This protein binds this small molecule.
Small molecule (SMILES): COc1ccc(CNC(C)=O)cc1

Sequence of chain 1.A:
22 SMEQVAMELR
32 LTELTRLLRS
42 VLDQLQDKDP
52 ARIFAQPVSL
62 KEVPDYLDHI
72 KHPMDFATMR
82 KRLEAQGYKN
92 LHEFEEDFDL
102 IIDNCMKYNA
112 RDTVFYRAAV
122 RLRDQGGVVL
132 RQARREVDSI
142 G

Binding-site contacts:
Ligand atom C3 contacts residue EDO1 of chain 1.C at 1.5 Å.
Ligand atom C1 contacts residue EDO1 of chain 1.D at 0.4 Å.
Ligand atom C6 contacts residue EDO1 of chain 1.C at 2.9 Å.
Ligand atom O2 contacts residue CYS106 of chain 1.A at 4.0 Å.
Ligand atom C9 contacts residue EDO1 of chain 1.C at 2.4 Å.
Ligand atom O2 contacts residue EDO1 of chain 1.D at 1.9 Å (h-bond).
Ligand atom C1 contacts residue VAL59 of chain 1.A at 4.0 Å (hydrophobic).
Ligand atom C2 contacts residue VAL59 of chain 1.A at 3.9 Å (hydrophobic).
Ligand atom C3 contacts residue ASN110 of chain 1.A at 3.6 Å.
Ligand atom C3 contacts residue EDO1 of chain 1.E at 3.9 Å.
Ligand atom C1 contacts residue EDO1 of chain 1.C at 4.0 Å.
Ligand atom C2 contacts residue ASN110 of chain 1.A at 3.8 Å.
Ligand atom N1 contacts residue EDO1 of chain 1.D at 0.8 Å (h-bond).
Ligand atom C9 contacts residue EDO1 of chain 1.E at 3.8 Å.
Ligand atom C6 contacts residue PHE116 of chain 1.A at 3.6 Å (hydrophobic).
Ligand atom O2 contacts residue EDO1 of chain 1.C at 1.9 Å (h-bond).
Ligand atom C3 contacts residue EDO1 of chain 1.D at 2.1 Å.
Ligand atom C1 contacts residue ILE54 of chain 1.A at 3.8 Å (hydrophobic).
Ligand atom C10 contacts residue GLU63 of chain 1.A at 3.6 Å.
Ligand atom C5 contacts residue PHE116 of chain 1.A at 3.3 Å (hydrophobic).
Ligand atom O2 contacts residue ASN110 of chain 1.A at 3.0 Å (h-bond).
Ligand atom C4 contacts residue EDO1 of chain 1.C at 1.4 Å.
Ligand atom C4 contacts residue PHE116 of chain 1.A at 4.0 Å (hydrophobic).
Ligand atom C9 contacts residue EDO1 of chain 1.D at 3.4 Å.
Ligand atom C1 contacts residue EDO1 of chain 1.E at 3.6 Å.
Ligand atom C4 contacts residue EDO1 of chain 1.D at 2.9 Å.
Ligand atom C1 contacts residue PHE55 of chain 1.A at 3.9 Å (hydrophobic).
Ligand atom N1 contacts residue EDO1 of chain 1.E at 2.9 Å (h-bond).
Ligand atom C4 contacts residue EDO1 of chain 1.E at 3.9 Å.
Ligand atom C5 contacts residue EDO1 of chain 1.D at 3.9 Å.
Ligand atom C7 contacts residue EDO1 of chain 1.C at 3.5 Å.
Ligand atom C8 contacts residue EDO1 of chain 1.C at 3.3 Å.
Ligand atom C5 contacts residue EDO1 of chain 1.C at 1.8 Å.
Ligand atom C2 contacts residue EDO1 of chain 1.C at 2.5 Å.
Ligand atom N1 contacts residue PHE116 of chain 1.A at 4.1 Å.
Ligand atom N1 contacts residue EDO1 of chain 1.C at 2.5 Å.
Ligand atom C2 contacts residue EDO1 of chain 1.D at 1.2 Å.
Ligand atom C8 contacts residue VAL64 of chain 1.A at 3.7 Å (hydrophobic).
Ligand atom C2 contacts residue EDO1 of chain 1.E at 3.7 Å.
Ligand atom C3 contacts residue PHE116 of chain 1.A at 3.9 Å (hydrophobic).